Sequence of chain 1.A:
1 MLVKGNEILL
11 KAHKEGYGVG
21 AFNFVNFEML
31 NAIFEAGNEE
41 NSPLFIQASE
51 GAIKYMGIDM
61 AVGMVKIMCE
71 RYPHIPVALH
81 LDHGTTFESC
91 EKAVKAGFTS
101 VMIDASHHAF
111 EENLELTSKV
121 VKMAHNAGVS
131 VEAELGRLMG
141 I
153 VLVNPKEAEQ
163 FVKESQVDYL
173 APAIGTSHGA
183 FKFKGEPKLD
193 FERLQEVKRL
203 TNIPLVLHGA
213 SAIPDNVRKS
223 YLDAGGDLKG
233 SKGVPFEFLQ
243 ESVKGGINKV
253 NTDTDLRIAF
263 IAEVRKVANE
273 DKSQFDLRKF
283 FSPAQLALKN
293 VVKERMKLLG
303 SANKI

A protein and the small-molecule ligand that binds it are described below.
Small molecule (SMILES): O=C(COP(=O)(O)O)NO

Binding-site contacts:
Ligand atom O1 contacts residue ASN253 of chain 1.A at 3.5 Å.
Ligand atom C1 contacts residue GLY211 of chain 1.A at 3.6 Å.
Ligand atom O3P contacts residue THR256 of chain 1.A at 2.8 Å (h-bond).
Ligand atom C2 contacts residue ASN253 of chain 1.A at 3.8 Å.
Ligand atom O1 contacts residue HIS180 of chain 1.A at 2.9 Å.
Ligand atom C1 contacts residue ZN1 of chain 1.C at 3.2 Å.
Ligand atom O3P contacts residue THR254 of chain 1.A at 3.6 Å.
Ligand atom N2 contacts residue ASP82 of chain 1.A at 3.4 Å (salt-bridge).
Ligand atom P contacts residue SER213 of chain 1.A at 3.6 Å.
Ligand atom P contacts residue GLY211 of chain 1.A at 3.9 Å.
Ligand atom O4P contacts residue GLY181 of chain 1.A at 2.9 Å (h-bond).
Ligand atom O2P contacts residue GLY211 of chain 1.A at 3.1 Å.
Ligand atom N2 contacts residue ASN253 of chain 1.A at 3.2 Å.
Ligand atom O4P contacts residue THR256 of chain 1.A at 2.7 Å (h-bond).
Ligand atom O3P contacts residue SER213 of chain 1.A at 2.6 Å (h-bond).
Ligand atom P contacts residue THR256 of chain 1.A at 3.7 Å.
Ligand atom O1 contacts residue HIS210 of chain 1.A at 3.5 Å.
Ligand atom P contacts residue LYS184 of chain 1.A at 3.6 Å.
Ligand atom N2 contacts residue ZN1 of chain 1.C at 3.0 Å.
Ligand atom O2 contacts residue HIS83 of chain 1.A at 3.2 Å (h-bond).
Ligand atom O2 contacts residue ASP82 of chain 1.A at 2.7 Å (salt-bridge).
Ligand atom O1P contacts residue ASN253 of chain 1.A at 3.9 Å.
Ligand atom C1 contacts residue HIS180 of chain 1.A at 3.6 Å.
Ligand atom O3P contacts residue ASP255 of chain 1.A at 2.6 Å (salt-bridge).
Ligand atom O1 contacts residue ZN1 of chain 1.C at 2.7 Å.
Ligand atom O1 contacts residue GLY211 of chain 1.A at 2.7 Å (h-bond).
Ligand atom O1P contacts residue HIS180 of chain 1.A at 3.8 Å.
Ligand atom O2 contacts residue HIS210 of chain 1.A at 3.4 Å (h-bond).
Ligand atom O4P contacts residue LYS184 of chain 1.A at 3.6 Å (salt-bridge).
Ligand atom N2 contacts residue GLN47 of chain 1.A at 3.6 Å.
Ligand atom O4P contacts residue HIS180 of chain 1.A at 3.9 Å.
Ligand atom O1P contacts residue GLY211 of chain 1.A at 3.2 Å.
Ligand atom O2P contacts residue LYS184 of chain 1.A at 2.5 Å (salt-bridge).
Ligand atom O2P contacts residue ALA212 of chain 1.A at 3.2 Å (h-bond).
Ligand atom O1P contacts residue ALA212 of chain 1.A at 3.8 Å.
Ligand atom O2P contacts residue SER213 of chain 1.A at 2.7 Å (h-bond).
Ligand atom C2 contacts residue ASP255 of chain 1.A at 3.9 Å.
Ligand atom O2 contacts residue ASN253 of chain 1.A at 3.4 Å (h-bond).
Ligand atom C1 contacts residue ASN253 of chain 1.A at 3.3 Å.
Ligand atom O2 contacts residue ZN1 of chain 1.C at 2.2 Å.